Sequence of chain 2.H:
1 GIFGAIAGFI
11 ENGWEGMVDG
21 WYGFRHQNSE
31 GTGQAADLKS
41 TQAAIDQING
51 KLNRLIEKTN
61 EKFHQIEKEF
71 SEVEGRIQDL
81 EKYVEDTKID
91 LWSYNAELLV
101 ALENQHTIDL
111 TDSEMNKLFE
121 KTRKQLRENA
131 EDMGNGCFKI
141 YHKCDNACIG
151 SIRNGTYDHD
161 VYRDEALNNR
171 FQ

A small-molecule ligand and the protein it binds are described below.
Small molecule (SMILES): CC(=O)N[C@@H]1[C@@H](O)[C@H](O)[C@@H](CO)O[C@H]1O

Binding-site contacts:
Ligand atom N2 contacts residue ASN154 of chain 2.H at 3.2 Å (h-bond).
Ligand atom C2 contacts residue ASN154 of chain 2.H at 2.5 Å.
Ligand atom O7 contacts residue ASN154 of chain 2.H at 2.5 Å (h-bond).
Ligand atom C1 contacts residue ASN154 of chain 2.H at 1.4 Å.
Ligand atom C2 contacts residue GLY150 of chain 2.H at 4.0 Å.
Ligand atom C7 contacts residue ARG153 of chain 2.H at 3.4 Å.
Ligand atom N2 contacts residue GLY150 of chain 2.H at 4.3 Å.
Ligand atom O7 contacts residue ARG153 of chain 2.H at 3.3 Å.
Ligand atom C7 contacts residue ASN154 of chain 2.H at 3.2 Å.
Ligand atom C8 contacts residue ARG153 of chain 2.H at 3.3 Å.
Ligand atom O3 contacts residue ARG153 of chain 2.H at 2.7 Å (salt-bridge).
Ligand atom C4 contacts residue ASN154 of chain 2.H at 4.2 Å.
Ligand atom O7 contacts residue GLY150 of chain 2.H at 3.4 Å (h-bond).
Ligand atom N2 contacts residue ARG153 of chain 2.H at 3.1 Å (salt-bridge).
Ligand atom C3 contacts residue ASN154 of chain 2.H at 3.9 Å.
Ligand atom C8 contacts residue ALA36 of chain 2.H at 4.5 Å (hydrophobic).
Ligand atom C2 contacts residue ARG153 of chain 2.H at 3.5 Å.
Ligand atom C7 contacts residue GLY150 of chain 2.H at 4.1 Å.
Ligand atom C3 contacts residue ARG153 of chain 2.H at 3.6 Å.
Ligand atom C1 contacts residue GLY150 of chain 2.H at 4.0 Å.
Ligand atom O5 contacts residue ASN154 of chain 2.H at 2.3 Å (h-bond).
Ligand atom C5 contacts residue ASN154 of chain 2.H at 3.6 Å.